Binding-site contacts:
Ligand atom C4 contacts residue ASN76 of chain 1.B at 4.1 Å.
Ligand atom C6 contacts residue ASN76 of chain 1.B at 3.8 Å.
Ligand atom O7 contacts residue TRP35 of chain 1.B at 4.4 Å.
Ligand atom C3 contacts residue ASN76 of chain 1.B at 3.9 Å.
Ligand atom O5 contacts residue ASN76 of chain 1.B at 2.3 Å (h-bond).
Ligand atom C5 contacts residue ASN76 of chain 1.B at 3.5 Å.
Ligand atom C2 contacts residue ASN76 of chain 1.B at 2.7 Å.
Ligand atom C1 contacts residue ASN76 of chain 1.B at 1.4 Å.
Ligand atom C7 contacts residue ASN76 of chain 1.B at 4.4 Å.
Ligand atom O7 contacts residue TYR34 of chain 1.B at 3.7 Å.
Ligand atom N2 contacts residue ASN76 of chain 1.B at 3.1 Å (h-bond).
Ligand atom C8 contacts residue GLY36 of chain 1.B at 4.1 Å.
Ligand atom O5 contacts residue TYR34 of chain 1.B at 4.0 Å.
Ligand atom O7 contacts residue GLY36 of chain 1.B at 4.4 Å.

A small-molecule ligand and the protein it binds are described below.
Small molecule (SMILES): CC(=O)N[C@@H]1[C@@H](O)[C@H](O)[C@@H](CO)O[C@H]1O

Sequence of chain 1.B:
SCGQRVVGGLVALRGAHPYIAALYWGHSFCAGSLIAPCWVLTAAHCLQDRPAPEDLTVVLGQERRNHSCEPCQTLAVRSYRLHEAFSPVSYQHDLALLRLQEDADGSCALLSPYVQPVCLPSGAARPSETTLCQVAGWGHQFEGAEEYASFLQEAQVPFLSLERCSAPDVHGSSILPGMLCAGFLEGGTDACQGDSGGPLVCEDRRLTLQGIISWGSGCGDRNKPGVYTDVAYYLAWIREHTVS